A protein and the small-molecule ligand that binds it are described below.
Small molecule (SMILES): COc1cccc(CC(=O)Nc2ccc(O)c(-c3cc(C(=O)O)ccn3)c2)c1

Binding-site contacts:
Ligand atom C18 contacts residue HIS298 of chain 1.A at 3.5 Å.
Ligand atom C4 contacts residue ASP157 of chain 1.A at 3.7 Å.
Ligand atom C10 contacts residue GLU212 of chain 1.A at 3.7 Å.
Ligand atom C11 contacts residue GLU212 of chain 1.A at 3.6 Å.
Ligand atom C13 contacts residue TYR199 of chain 1.A at 3.5 Å (hydrophobic).
Ligand atom C16 contacts residue PHE207 of chain 1.A at 3.6 Å (hydrophobic).
Ligand atom C14 contacts residue MN1 of chain 1.D at 3.3 Å.
Ligand atom C17 contacts residue PHE207 of chain 1.A at 3.6 Å (hydrophobic).
Ligand atom C14 contacts residue HIS210 of chain 1.A at 3.6 Å.
Ligand atom O1 contacts residue PHE207 of chain 1.A at 3.4 Å.
Ligand atom C17 contacts residue TRP230 of chain 1.A at 3.8 Å (hydrophobic).
Ligand atom C18 contacts residue PHE207 of chain 1.A at 3.8 Å (hydrophobic).
Ligand atom C11 contacts residue MN1 of chain 1.D at 3.0 Å.
Ligand atom O3 contacts residue GLU212 of chain 1.A at 2.4 Å (salt-bridge).
Ligand atom C9 contacts residue LYS263 of chain 1.A at 3.4 Å.
Ligand atom C18 contacts residue MN1 of chain 1.D at 2.9 Å.
Ligand atom C10 contacts residue LYS263 of chain 1.A at 3.6 Å.
Ligand atom O3 contacts residue MN1 of chain 1.D at 1.9 Å.
Ligand atom C6 contacts residue ASP157 of chain 1.A at 3.1 Å.
Ligand atom O3 contacts residue HIS210 of chain 1.A at 2.7 Å (h-bond).
Ligand atom N1 contacts residue HIS210 of chain 1.A at 3.0 Å (h-bond).
Ligand atom C5 contacts residue ASP157 of chain 1.A at 3.9 Å.
Ligand atom C11 contacts residue HIS210 of chain 1.A at 3.0 Å.
Ligand atom C contacts residue HIS262 of chain 1.A at 3.5 Å.
Ligand atom N contacts residue ASP157 of chain 1.A at 3.9 Å.
Ligand atom N1 contacts residue MN1 of chain 1.D at 2.2 Å.
Ligand atom C12 contacts residue MN1 of chain 1.D at 3.6 Å.
Ligand atom O4 contacts residue LYS263 of chain 1.A at 3.7 Å.
Ligand atom O1 contacts residue TYR154 of chain 1.A at 2.5 Å (h-bond).
Ligand atom C19 contacts residue TYR154 of chain 1.A at 3.2 Å (hydrophobic).
Ligand atom O2 contacts residue TYR154 of chain 1.A at 3.1 Å (h-bond).
Ligand atom C10 contacts residue HIS210 of chain 1.A at 3.6 Å.
Ligand atom C19 contacts residue PHE207 of chain 1.A at 3.5 Å (hydrophobic).
Ligand atom O2 contacts residue LYS228 of chain 1.A at 2.9 Å (salt-bridge).
Ligand atom N1 contacts residue HIS298 of chain 1.A at 3.5 Å (h-bond).
Ligand atom O2 contacts residue ASN220 of chain 1.A at 3.8 Å.
Ligand atom O contacts residue HIS262 of chain 1.A at 2.9 Å (h-bond).
Ligand atom C15 contacts residue PHE207 of chain 1.A at 3.9 Å (hydrophobic).
Ligand atom C1 contacts residue HIS262 of chain 1.A at 3.9 Å.
Ligand atom C12 contacts residue HIS210 of chain 1.A at 3.5 Å.

Sequence of chain 1.A:
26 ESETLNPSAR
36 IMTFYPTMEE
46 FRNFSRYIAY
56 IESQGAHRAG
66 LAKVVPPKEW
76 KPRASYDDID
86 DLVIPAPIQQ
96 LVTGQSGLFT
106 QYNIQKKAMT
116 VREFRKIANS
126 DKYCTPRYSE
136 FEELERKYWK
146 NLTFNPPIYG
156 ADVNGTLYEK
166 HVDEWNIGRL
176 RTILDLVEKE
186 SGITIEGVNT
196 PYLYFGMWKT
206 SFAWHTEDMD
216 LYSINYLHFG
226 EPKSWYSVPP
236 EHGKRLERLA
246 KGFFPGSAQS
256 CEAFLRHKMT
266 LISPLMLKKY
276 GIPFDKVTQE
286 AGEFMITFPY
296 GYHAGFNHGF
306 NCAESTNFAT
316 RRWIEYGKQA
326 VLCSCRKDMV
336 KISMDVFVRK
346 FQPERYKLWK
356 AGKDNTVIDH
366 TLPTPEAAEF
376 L